Sequence of chain 1.A:
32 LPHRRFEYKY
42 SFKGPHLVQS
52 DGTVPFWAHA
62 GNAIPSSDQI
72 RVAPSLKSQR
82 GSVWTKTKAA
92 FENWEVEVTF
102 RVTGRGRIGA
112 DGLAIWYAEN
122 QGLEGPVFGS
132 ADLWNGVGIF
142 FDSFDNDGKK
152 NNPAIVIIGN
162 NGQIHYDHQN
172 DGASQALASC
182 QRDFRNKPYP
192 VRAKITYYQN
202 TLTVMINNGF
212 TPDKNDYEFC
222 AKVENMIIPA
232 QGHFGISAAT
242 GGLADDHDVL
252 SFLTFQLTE

Binding-site contacts:
Ligand atom O4 contacts residue ASP112 of chain 1.A at 2.7 Å (salt-bridge).
Ligand atom O6 contacts residue GLY243 of chain 1.A at 3.1 Å (h-bond).
Ligand atom C6 contacts residue ALA111 of chain 1.A at 3.5 Å (hydrophobic).
Ligand atom C4 contacts residue PHE145 of chain 1.A at 4.4 Å (hydrophobic).
Ligand atom O6 contacts residue GLY242 of chain 1.A at 3.1 Å.
Ligand atom O4 contacts residue ASN147 of chain 1.A at 3.3 Å (h-bond).
Ligand atom O6 contacts residue ALA111 of chain 1.A at 3.2 Å.
Ligand atom O6 contacts residue ASP112 of chain 1.A at 2.8 Å (salt-bridge).
Ligand atom O2 contacts residue GLY242 of chain 1.A at 4.0 Å.
Ligand atom C5 contacts residue GLY242 of chain 1.A at 4.5 Å.
Ligand atom O4 contacts residue HIS169 of chain 1.A at 3.0 Å (h-bond).
Ligand atom C5 contacts residue ASP112 of chain 1.A at 4.1 Å.
Ligand atom O5 contacts residue GLY243 of chain 1.A at 2.8 Å (h-bond).
Ligand atom C3 contacts residue ASN147 of chain 1.A at 4.3 Å.
Ligand atom C4 contacts residue HIS169 of chain 1.A at 3.8 Å.
Ligand atom C5 contacts residue GLY243 of chain 1.A at 3.9 Å.
Ligand atom C6 contacts residue LEU244 of chain 1.A at 4.0 Å (hydrophobic).
Ligand atom C4 contacts residue ASN147 of chain 1.A at 4.4 Å.
Ligand atom O5 contacts residue GLY242 of chain 1.A at 3.8 Å.
Ligand atom O4 contacts residue PHE145 of chain 1.A at 3.5 Å.
Ligand atom C6 contacts residue GLY242 of chain 1.A at 4.3 Å.
Ligand atom C6 contacts residue GLY243 of chain 1.A at 3.9 Å.
Ligand atom C3 contacts residue HIS169 of chain 1.A at 3.8 Å.
Ligand atom O3 contacts residue HIS169 of chain 1.A at 2.9 Å (h-bond).
Ligand atom O2 contacts residue GLY243 of chain 1.A at 4.2 Å.
Ligand atom C6 contacts residue PHE145 of chain 1.A at 3.8 Å (hydrophobic).
Ligand atom C6 contacts residue ASP112 of chain 1.A at 3.5 Å.
Ligand atom C5 contacts residue PHE145 of chain 1.A at 3.9 Å (hydrophobic).
Ligand atom C4 contacts residue ASP112 of chain 1.A at 3.5 Å.
Ligand atom O6 contacts residue LEU244 of chain 1.A at 3.4 Å (h-bond).
Ligand atom C1 contacts residue GLY243 of chain 1.A at 3.6 Å.
Ligand atom O6 contacts residue THR241 of chain 1.A at 4.3 Å.
Ligand atom O5 contacts residue LEU244 of chain 1.A at 4.3 Å.

The protein below binds the small molecule below.
Small molecule (SMILES): OC[C@H]1O[C@H](O)[C@@H](O)[C@@H](O)[C@@H]1O